Sequence of chain 1.A:
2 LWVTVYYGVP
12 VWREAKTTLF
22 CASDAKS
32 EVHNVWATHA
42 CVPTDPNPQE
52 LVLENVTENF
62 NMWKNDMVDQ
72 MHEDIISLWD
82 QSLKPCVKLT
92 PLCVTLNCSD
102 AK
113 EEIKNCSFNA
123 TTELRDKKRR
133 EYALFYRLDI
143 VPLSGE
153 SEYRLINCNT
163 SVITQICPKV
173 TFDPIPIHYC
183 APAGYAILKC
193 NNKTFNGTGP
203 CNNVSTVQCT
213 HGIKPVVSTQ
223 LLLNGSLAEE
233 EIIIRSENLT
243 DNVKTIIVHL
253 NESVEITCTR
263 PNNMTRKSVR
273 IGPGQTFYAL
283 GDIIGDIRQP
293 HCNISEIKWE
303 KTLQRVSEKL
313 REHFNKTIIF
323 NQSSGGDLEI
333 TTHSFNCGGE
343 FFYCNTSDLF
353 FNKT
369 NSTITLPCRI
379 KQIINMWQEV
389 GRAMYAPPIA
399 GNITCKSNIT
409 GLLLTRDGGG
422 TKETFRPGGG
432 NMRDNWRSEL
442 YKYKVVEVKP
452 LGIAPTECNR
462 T

The protein below binds the small molecule below.
Small molecule (SMILES): CC(=O)N[C@H]1[C@H](O[C@H]2[C@H](O)[C@@H](NC(C)=O)CO[C@@H]2CO)O[C@H](CO)[C@@H](O)[C@@H]1O

Binding-site contacts:
Ligand atom C7 contacts residue ASN205 of chain 1.A at 3.1 Å.
Ligand atom C1 contacts residue ASN205 of chain 1.A at 1.4 Å.
Ligand atom O7 contacts residue ASN205 of chain 1.A at 3.0 Å (h-bond).
Ligand atom C5 contacts residue ASN205 of chain 1.A at 3.7 Å.
Ligand atom C5 contacts residue VAL53 of chain 1.A at 4.1 Å (hydrophobic).
Ligand atom C1 contacts residue ASN193 of chain 1.A at 4.0 Å.
Ligand atom C6 contacts residue VAL53 of chain 1.A at 3.7 Å (hydrophobic).
Ligand atom C6 contacts residue ASN193 of chain 1.A at 3.3 Å.
Ligand atom C3 contacts residue ASN205 of chain 1.A at 3.8 Å.
Ligand atom C8 contacts residue VAL53 of chain 1.A at 4.3 Å (hydrophobic).
Ligand atom N2 contacts residue ASN205 of chain 1.A at 2.9 Å (h-bond).
Ligand atom O5 contacts residue ASN205 of chain 1.A at 2.4 Å (h-bond).
Ligand atom O5 contacts residue ASN193 of chain 1.A at 3.3 Å (h-bond).
Ligand atom C4 contacts residue ASN205 of chain 1.A at 4.2 Å.
Ligand atom C8 contacts residue ASN205 of chain 1.A at 4.3 Å.
Ligand atom C2 contacts residue ASN205 of chain 1.A at 2.5 Å.
Ligand atom O7 contacts residue ASN193 of chain 1.A at 4.1 Å.
Ligand atom O6 contacts residue ASN193 of chain 1.A at 2.8 Å (h-bond).
Ligand atom C5 contacts residue ASN193 of chain 1.A at 4.0 Å.